A protein and the small-molecule ligand that binds it are described below.
Small molecule (SMILES): O=C([O-])C(=O)[O-]

Sequence of chain 1.A:
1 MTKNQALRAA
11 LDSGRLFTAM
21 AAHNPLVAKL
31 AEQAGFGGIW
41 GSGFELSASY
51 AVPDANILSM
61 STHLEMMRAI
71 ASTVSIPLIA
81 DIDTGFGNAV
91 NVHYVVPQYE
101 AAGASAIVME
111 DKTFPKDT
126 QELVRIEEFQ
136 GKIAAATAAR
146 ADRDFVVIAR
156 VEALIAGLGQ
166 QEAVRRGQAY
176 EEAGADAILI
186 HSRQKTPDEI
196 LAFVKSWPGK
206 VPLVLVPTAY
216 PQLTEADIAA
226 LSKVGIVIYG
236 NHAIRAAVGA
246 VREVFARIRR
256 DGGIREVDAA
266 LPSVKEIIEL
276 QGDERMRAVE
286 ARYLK

Binding-site contacts:
Ligand atom C1 contacts residue PHE44 of chain 1.A at 3.7 Å (hydrophobic).
Ligand atom C1 contacts residue ASP81 of chain 1.A at 3.5 Å.
Ligand atom C1 contacts residue GLY43 of chain 1.A at 4.2 Å.
Ligand atom O3 contacts residue SER42 of chain 1.A at 3.1 Å (h-bond).
Ligand atom C2 contacts residue TRP40 of chain 1.A at 3.4 Å (hydrophobic).
Ligand atom O3 contacts residue ASP81 of chain 1.A at 2.8 Å (salt-bridge).
Ligand atom O4 contacts residue MG1 of chain 1.D at 4.1 Å.
Ligand atom O4 contacts residue ARG155 of chain 1.A at 3.1 Å (salt-bridge).
Ligand atom O4 contacts residue VAL211 of chain 1.A at 4.5 Å.
Ligand atom C1 contacts residue MG1 of chain 1.D at 2.9 Å.
Ligand atom O3 contacts residue ASP54 of chain 1.A at 4.3 Å.
Ligand atom O3 contacts residue GLY43 of chain 1.A at 3.2 Å (h-bond).
Ligand atom O1 contacts residue ASP81 of chain 1.A at 4.5 Å.
Ligand atom C1 contacts residue SER42 of chain 1.A at 3.2 Å.
Ligand atom C2 contacts residue ASP81 of chain 1.A at 3.8 Å.
Ligand atom O3 contacts residue PHE44 of chain 1.A at 2.9 Å (h-bond).
Ligand atom O3 contacts residue MG1 of chain 1.D at 2.1 Å.
Ligand atom C2 contacts residue MG1 of chain 1.D at 2.9 Å.
Ligand atom O1 contacts residue MG1 of chain 1.D at 4.1 Å.
Ligand atom O2 contacts residue ASP81 of chain 1.A at 3.3 Å (salt-bridge).
Ligand atom O1 contacts residue GLY235 of chain 1.A at 3.4 Å (h-bond).
Ligand atom C2 contacts residue ARG155 of chain 1.A at 3.5 Å.
Ligand atom O2 contacts residue ARG155 of chain 1.A at 3.1 Å (salt-bridge).
Ligand atom O1 contacts residue TRP40 of chain 1.A at 2.9 Å (h-bond).
Ligand atom O1 contacts residue PHE44 of chain 1.A at 3.9 Å.
Ligand atom O2 contacts residue TRP40 of chain 1.A at 3.7 Å.
Ligand atom C1 contacts residue TRP40 of chain 1.A at 3.6 Å (hydrophobic).
Ligand atom O2 contacts residue MG1 of chain 1.D at 2.2 Å.
Ligand atom O4 contacts residue TRP40 of chain 1.A at 3.6 Å.
Ligand atom O1 contacts residue SER42 of chain 1.A at 2.6 Å (h-bond).
Ligand atom O3 contacts residue TRP40 of chain 1.A at 4.2 Å.